Sequence of chain 3.A:
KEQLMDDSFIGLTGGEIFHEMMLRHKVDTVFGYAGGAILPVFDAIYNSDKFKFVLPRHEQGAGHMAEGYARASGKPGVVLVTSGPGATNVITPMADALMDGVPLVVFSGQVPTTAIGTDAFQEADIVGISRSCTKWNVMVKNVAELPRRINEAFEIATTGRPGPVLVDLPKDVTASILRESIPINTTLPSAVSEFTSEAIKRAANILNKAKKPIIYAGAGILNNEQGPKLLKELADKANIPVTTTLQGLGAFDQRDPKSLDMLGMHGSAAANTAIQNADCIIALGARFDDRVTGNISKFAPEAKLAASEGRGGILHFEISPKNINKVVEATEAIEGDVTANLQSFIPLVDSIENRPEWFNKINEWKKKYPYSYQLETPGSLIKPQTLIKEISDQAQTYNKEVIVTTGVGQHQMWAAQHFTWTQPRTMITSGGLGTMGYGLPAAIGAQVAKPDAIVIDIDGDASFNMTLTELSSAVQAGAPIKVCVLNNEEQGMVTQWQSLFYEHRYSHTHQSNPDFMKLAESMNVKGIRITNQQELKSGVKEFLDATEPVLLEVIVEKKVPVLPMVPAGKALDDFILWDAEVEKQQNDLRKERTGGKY

Binding-site contacts:
Ligand atom C23 contacts residue PHE196 of chain 2.A at 3.6 Å (hydrophobic).
Ligand atom C02 contacts residue TRP581 of chain 3.A at 3.5 Å (hydrophobic).
Ligand atom C26 contacts residue TRP581 of chain 3.A at 3.4 Å (hydrophobic).
Ligand atom C22 contacts residue MET349 of chain 3.A at 3.5 Å (hydrophobic).
Ligand atom C23 contacts residue FAD1 of chain 3.B at 3.3 Å.
Ligand atom N24 contacts residue TRP581 of chain 3.A at 3.3 Å.
Ligand atom C09 contacts residue ARG375 of chain 3.A at 3.7 Å.
Ligand atom C08 contacts residue ASP374 of chain 3.A at 3.5 Å.
Ligand atom O27 contacts residue GLY111 of chain 2.A at 3.3 Å.
Ligand atom C06 contacts residue ARG375 of chain 3.A at 3.7 Å.
Ligand atom O16 contacts residue PRO187 of chain 2.A at 3.2 Å.
Ligand atom C05 contacts residue PRO187 of chain 2.A at 3.7 Å (hydrophobic).
Ligand atom O14 contacts residue PRO187 of chain 2.A at 3.6 Å.
Ligand atom C07 contacts residue ARG375 of chain 3.A at 3.6 Å.
Ligand atom C25 contacts residue TRP581 of chain 3.A at 3.5 Å (hydrophobic).
Ligand atom N18 contacts residue TRP581 of chain 3.A at 3.2 Å.
Ligand atom C08 contacts residue ARG375 of chain 3.A at 3.7 Å.
Ligand atom C10 contacts residue PRO187 of chain 2.A at 3.7 Å (hydrophobic).
Ligand atom N17 contacts residue TRP581 of chain 3.A at 3.2 Å.
Ligand atom C05 contacts residue ARG375 of chain 3.A at 3.7 Å.
Ligand atom N03 contacts residue LYS246 of chain 2.A at 3.1 Å (salt-bridge).
Ligand atom O12 contacts residue PHE196 of chain 2.A at 3.5 Å.
Ligand atom C09 contacts residue VAL186 of chain 2.A at 3.7 Å (hydrophobic).
Ligand atom O27 contacts residue LYS246 of chain 2.A at 2.6 Å (salt-bridge).
Ligand atom O20 contacts residue TRP581 of chain 3.A at 3.4 Å (h-bond).
Ligand atom C02 contacts residue ARG375 of chain 3.A at 3.8 Å.
Ligand atom C25 contacts residue GLY111 of chain 2.A at 3.4 Å.
Ligand atom O15 contacts residue ALA652 of chain 3.A at 3.3 Å.
Ligand atom C09 contacts residue PHE196 of chain 2.A at 3.6 Å (hydrophobic).
Ligand atom O01 contacts residue ARG375 of chain 3.A at 2.7 Å (salt-bridge).
Ligand atom C21 contacts residue PHE196 of chain 2.A at 3.5 Å (hydrophobic).
Ligand atom O27 contacts residue TRP581 of chain 3.A at 3.4 Å.
Ligand atom C26 contacts residue LYS246 of chain 2.A at 3.7 Å.
Ligand atom C19 contacts residue TRP581 of chain 3.A at 3.3 Å (hydrophobic).
Ligand atom N18 contacts residue ARG375 of chain 3.A at 3.2 Å (salt-bridge).
Ligand atom C23 contacts residue MET349 of chain 3.A at 3.4 Å (hydrophobic).
Ligand atom C26 contacts residue GLY111 of chain 2.A at 3.7 Å.
Ligand atom C23 contacts residue ARG375 of chain 3.A at 3.2 Å.
Ligand atom O16 contacts residue LYS246 of chain 2.A at 3.2 Å.
Ligand atom C13 contacts residue ALA112 of chain 2.A at 3.7 Å (hydrophobic).

The protein below binds the small molecule below.
Small molecule (SMILES): CCCOc1nn(C(=O)NS(=O)(=O)c2ccccc2C(=O)OC)c(=O)n1C

Sequence of chain 2.A:
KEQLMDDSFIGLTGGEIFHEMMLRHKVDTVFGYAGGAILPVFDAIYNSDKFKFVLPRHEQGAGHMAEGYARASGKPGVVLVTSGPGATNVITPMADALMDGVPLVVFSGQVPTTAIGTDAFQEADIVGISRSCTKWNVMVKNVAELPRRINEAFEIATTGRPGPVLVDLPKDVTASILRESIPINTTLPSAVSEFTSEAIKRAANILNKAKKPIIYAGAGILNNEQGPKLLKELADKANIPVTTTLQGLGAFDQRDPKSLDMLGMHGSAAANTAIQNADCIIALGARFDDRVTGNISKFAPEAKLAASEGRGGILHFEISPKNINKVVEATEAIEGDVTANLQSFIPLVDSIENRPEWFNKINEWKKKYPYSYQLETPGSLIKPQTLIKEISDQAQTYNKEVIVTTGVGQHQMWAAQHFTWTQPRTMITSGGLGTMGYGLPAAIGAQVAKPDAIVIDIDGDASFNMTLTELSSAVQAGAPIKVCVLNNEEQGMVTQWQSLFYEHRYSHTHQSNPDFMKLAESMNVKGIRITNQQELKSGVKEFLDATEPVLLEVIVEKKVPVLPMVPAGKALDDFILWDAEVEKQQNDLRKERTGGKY